Sequence of chain 1.A:
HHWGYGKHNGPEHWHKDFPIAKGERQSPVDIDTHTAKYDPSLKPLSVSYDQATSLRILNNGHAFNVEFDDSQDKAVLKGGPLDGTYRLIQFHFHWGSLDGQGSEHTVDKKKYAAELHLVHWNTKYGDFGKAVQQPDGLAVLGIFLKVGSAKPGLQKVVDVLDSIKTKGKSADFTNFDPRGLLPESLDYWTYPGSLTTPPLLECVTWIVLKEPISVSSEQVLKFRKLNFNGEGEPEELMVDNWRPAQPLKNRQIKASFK

A small-molecule ligand and the protein it binds are described below.
Small molecule (SMILES): Cc1c(C)c2c(c(C)c1O)CC[C@](C)(COc1ccc(C[C@H]3SC(=O)NC3=O)cc1)O2

Binding-site contacts:
Ligand atom NAP contacts residue HIS92 of chain 1.A at 3.1 Å (h-bond).
Ligand atom CAH contacts residue LEU195 of chain 1.A at 3.9 Å (hydrophobic).
Ligand atom OAE contacts residue TRP206 of chain 1.A at 3.4 Å.
Ligand atom OAF contacts residue HIS94 of chain 1.A at 3.3 Å.
Ligand atom OAQ contacts residue PHE128 of chain 1.A at 3.7 Å.
Ligand atom CAM contacts residue PHE128 of chain 1.A at 3.8 Å (hydrophobic).
Ligand atom CAU contacts residue THR197 of chain 1.A at 3.8 Å.
Ligand atom OAF contacts residue THR197 of chain 1.A at 3.3 Å.
Ligand atom CAN contacts residue PRO199 of chain 1.A at 3.5 Å (hydrophobic).
Ligand atom CAO contacts residue THR197 of chain 1.A at 3.6 Å.
Ligand atom OAF contacts residue ZN1 of chain 1.B at 3.0 Å.
Ligand atom CAC contacts residue GLY129 of chain 1.A at 3.9 Å.
Ligand atom CAU contacts residue HIS92 of chain 1.A at 3.5 Å.
Ligand atom CAW contacts residue LEU195 of chain 1.A at 3.8 Å (hydrophobic).
Ligand atom NAP contacts residue HIS117 of chain 1.A at 3.4 Å (h-bond).
Ligand atom CAT contacts residue HIS117 of chain 1.A at 3.7 Å.
Ligand atom OAR contacts residue PRO199 of chain 1.A at 4.0 Å.
Ligand atom CAB contacts residue PRO199 of chain 1.A at 4.0 Å (hydrophobic).
Ligand atom SAS contacts residue LEU195 of chain 1.A at 3.7 Å.
Ligand atom OAE contacts residue VAL140 of chain 1.A at 3.7 Å.
Ligand atom CAI contacts residue THR197 of chain 1.A at 3.4 Å.
Ligand atom SAS contacts residue THR196 of chain 1.A at 3.7 Å.
Ligand atom CAT contacts residue HIS92 of chain 1.A at 3.9 Å.
Ligand atom OAF contacts residue THR196 of chain 1.A at 3.7 Å.
Ligand atom CAU contacts residue ZN1 of chain 1.B at 2.9 Å.
Ligand atom CAJ contacts residue PHE128 of chain 1.A at 3.4 Å (hydrophobic).
Ligand atom OAE contacts residue HIS117 of chain 1.A at 3.3 Å (h-bond).
Ligand atom CAJ contacts residue LEU195 of chain 1.A at 3.8 Å (hydrophobic).
Ligand atom OAQ contacts residue LEU195 of chain 1.A at 4.0 Å.
Ligand atom CAU contacts residue THR196 of chain 1.A at 3.4 Å.
Ligand atom NAP contacts residue THR196 of chain 1.A at 3.0 Å (h-bond).
Ligand atom OAE contacts residue ZN1 of chain 1.B at 3.2 Å.
Ligand atom CAU contacts residue HIS94 of chain 1.A at 3.9 Å.
Ligand atom CAT contacts residue THR196 of chain 1.A at 3.7 Å.
Ligand atom CAT contacts residue ZN1 of chain 1.B at 3.0 Å.
Ligand atom OAF contacts residue HIS92 of chain 1.A at 3.4 Å (h-bond).
Ligand atom NAP contacts residue ZN1 of chain 1.B at 2.0 Å.
Ligand atom CAV contacts residue THR197 of chain 1.A at 3.9 Å.
Ligand atom NAP contacts residue HIS94 of chain 1.A at 3.5 Å (h-bond).
Ligand atom CBD contacts residue THR197 of chain 1.A at 3.2 Å.